The protein below binds the small molecule below.
Small molecule (SMILES): CC(=O)N[C@H]1[C@H](O[C@H]2[C@H](O)[C@@H](NC(C)=O)CO[C@@H]2CO)O[C@H](CO)[C@@H](O)[C@@H]1O

Binding-site contacts:
Ligand atom C2 contacts residue ASN269 of chain 1.I at 2.5 Å.
Ligand atom O5 contacts residue ASN269 of chain 1.I at 2.4 Å (h-bond).
Ligand atom O7 contacts residue ASN269 of chain 1.I at 4.0 Å.
Ligand atom O6 contacts residue ILE290 of chain 1.I at 3.7 Å.
Ligand atom C8 contacts residue ASN269 of chain 1.I at 3.6 Å.
Ligand atom C7 contacts residue ASN269 of chain 1.I at 3.4 Å.
Ligand atom C3 contacts residue ASN269 of chain 1.I at 3.8 Å.
Ligand atom C7 contacts residue VAL408 of chain 1.I at 4.3 Å (hydrophobic).
Ligand atom N2 contacts residue ASN269 of chain 1.I at 2.9 Å (h-bond).
Ligand atom C4 contacts residue ASN269 of chain 1.I at 4.3 Å.
Ligand atom C6 contacts residue ILE290 of chain 1.I at 4.0 Å (hydrophobic).
Ligand atom O7 contacts residue VAL408 of chain 1.I at 3.4 Å.
Ligand atom C1 contacts residue ASN269 of chain 1.I at 1.4 Å.
Ligand atom C5 contacts residue ASN269 of chain 1.I at 3.7 Å.

Sequence of chain 1.I:
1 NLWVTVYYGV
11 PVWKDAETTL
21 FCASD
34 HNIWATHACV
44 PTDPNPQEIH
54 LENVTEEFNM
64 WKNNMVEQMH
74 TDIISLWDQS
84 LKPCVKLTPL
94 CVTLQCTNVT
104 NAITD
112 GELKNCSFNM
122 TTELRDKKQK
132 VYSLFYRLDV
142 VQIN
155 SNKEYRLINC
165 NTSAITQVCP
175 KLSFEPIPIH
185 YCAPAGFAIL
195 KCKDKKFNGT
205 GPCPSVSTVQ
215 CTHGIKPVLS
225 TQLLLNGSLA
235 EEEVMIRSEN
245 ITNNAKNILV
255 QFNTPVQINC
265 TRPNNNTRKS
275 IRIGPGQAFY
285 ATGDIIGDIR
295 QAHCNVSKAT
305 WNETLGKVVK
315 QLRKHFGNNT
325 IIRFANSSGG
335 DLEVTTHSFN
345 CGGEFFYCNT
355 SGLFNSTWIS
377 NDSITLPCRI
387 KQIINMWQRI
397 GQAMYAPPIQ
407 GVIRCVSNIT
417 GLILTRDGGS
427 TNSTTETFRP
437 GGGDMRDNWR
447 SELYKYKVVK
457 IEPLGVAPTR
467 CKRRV